Binding-site contacts:
Ligand atom N26 contacts residue PHE284 of chain 2.A at 3.7 Å.
Ligand atom N30 contacts residue HEM1 of chain 2.B at 2.4 Å.
Ligand atom C38 contacts residue ARG85 of chain 2.A at 3.9 Å.
Ligand atom C17 contacts residue MET94 of chain 2.A at 3.7 Å (hydrophobic).
Ligand atom C10 contacts residue PHE88 of chain 2.A at 3.7 Å (hydrophobic).
Ligand atom C32 contacts residue THR289 of chain 2.A at 3.5 Å.
Ligand atom C23 contacts residue PHE284 of chain 2.A at 3.9 Å (hydrophobic).
Ligand atom C27 contacts residue ALA285 of chain 2.A at 3.5 Å (hydrophobic).
Ligand atom C17 contacts residue ILE281 of chain 2.A at 3.8 Å (hydrophobic).
Ligand atom C40 contacts residue ARG85 of chain 2.A at 3.9 Å.
Ligand atom C31 contacts residue HEM1 of chain 2.B at 3.4 Å.
Ligand atom C29 contacts residue ALA285 of chain 2.A at 3.5 Å (hydrophobic).
Ligand atom O05 contacts residue PHE88 of chain 2.A at 3.5 Å.
Ligand atom C39 contacts residue HEM1 of chain 2.B at 3.7 Å.
Ligand atom S11 contacts residue PHE88 of chain 2.A at 3.9 Å.
Ligand atom C24 contacts residue SER99 of chain 2.A at 3.9 Å.
Ligand atom C19 contacts residue PHE221 of chain 2.A at 3.1 Å (hydrophobic).
Ligand atom C04 contacts residue PHE200 of chain 2.A at 3.0 Å (hydrophobic).
Ligand atom C17 contacts residue ILE100 of chain 2.A at 3.2 Å (hydrophobic).
Ligand atom C29 contacts residue HEM1 of chain 2.B at 2.9 Å.
Ligand atom C17 contacts residue PHE221 of chain 2.A at 3.9 Å (hydrophobic).
Ligand atom O25 contacts residue SER99 of chain 2.A at 3.3 Å (h-bond).
Ligand atom N08 contacts residue PHE88 of chain 2.A at 3.7 Å.
Ligand atom C40 contacts residue HEM1 of chain 2.B at 3.4 Å.
Ligand atom C43 contacts residue ALA350 of chain 2.A at 3.9 Å (hydrophobic).
Ligand atom C14 contacts residue PHE284 of chain 2.A at 3.5 Å (hydrophobic).
Ligand atom C06 contacts residue PHE88 of chain 2.A at 3.6 Å (hydrophobic).
Ligand atom C27 contacts residue ILE281 of chain 2.A at 3.9 Å (hydrophobic).
Ligand atom C20 contacts residue PHE221 of chain 2.A at 3.8 Å (hydrophobic).
Ligand atom C15 contacts residue PHE284 of chain 2.A at 3.5 Å (hydrophobic).
Ligand atom C28 contacts residue ALA285 of chain 2.A at 3.4 Å (hydrophobic).
Ligand atom C31 contacts residue THR289 of chain 2.A at 3.6 Å.
Ligand atom C20 contacts residue PHE284 of chain 2.A at 3.9 Å (hydrophobic).
Ligand atom C18 contacts residue PHE221 of chain 2.A at 3.2 Å (hydrophobic).
Ligand atom C16 contacts residue ILE281 of chain 2.A at 3.6 Å (hydrophobic).
Ligand atom C13 contacts residue PHE284 of chain 2.A at 3.7 Å (hydrophobic).
Ligand atom C19 contacts residue VAL220 of chain 2.A at 3.4 Å (hydrophobic).
Ligand atom C18 contacts residue ILE100 of chain 2.A at 3.8 Å (hydrophobic).
Ligand atom C38 contacts residue SER99 of chain 2.A at 3.5 Å.
Ligand atom C39 contacts residue ARG85 of chain 2.A at 3.2 Å.

This protein binds this small molecule.
Small molecule (SMILES): CC(C)(C)OC(=O)N[C@@H](CS[C@@H](Cc1cccc2ccccc12)C(=O)NCc1cccnc1)Cc1cccc2ccccc12

Sequence of chain 2.A:
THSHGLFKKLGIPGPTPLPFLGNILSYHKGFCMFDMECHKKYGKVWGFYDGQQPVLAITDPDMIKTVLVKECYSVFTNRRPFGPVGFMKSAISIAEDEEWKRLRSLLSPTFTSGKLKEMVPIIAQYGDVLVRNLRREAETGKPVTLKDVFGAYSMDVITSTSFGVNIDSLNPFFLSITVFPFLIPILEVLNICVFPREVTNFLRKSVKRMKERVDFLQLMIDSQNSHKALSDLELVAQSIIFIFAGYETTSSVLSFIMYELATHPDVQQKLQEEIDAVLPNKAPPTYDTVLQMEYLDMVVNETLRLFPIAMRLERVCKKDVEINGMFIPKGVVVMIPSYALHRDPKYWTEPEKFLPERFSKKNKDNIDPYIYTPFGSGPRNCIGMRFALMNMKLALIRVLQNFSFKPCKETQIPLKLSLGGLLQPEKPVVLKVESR